Sequence of chain 1.A:
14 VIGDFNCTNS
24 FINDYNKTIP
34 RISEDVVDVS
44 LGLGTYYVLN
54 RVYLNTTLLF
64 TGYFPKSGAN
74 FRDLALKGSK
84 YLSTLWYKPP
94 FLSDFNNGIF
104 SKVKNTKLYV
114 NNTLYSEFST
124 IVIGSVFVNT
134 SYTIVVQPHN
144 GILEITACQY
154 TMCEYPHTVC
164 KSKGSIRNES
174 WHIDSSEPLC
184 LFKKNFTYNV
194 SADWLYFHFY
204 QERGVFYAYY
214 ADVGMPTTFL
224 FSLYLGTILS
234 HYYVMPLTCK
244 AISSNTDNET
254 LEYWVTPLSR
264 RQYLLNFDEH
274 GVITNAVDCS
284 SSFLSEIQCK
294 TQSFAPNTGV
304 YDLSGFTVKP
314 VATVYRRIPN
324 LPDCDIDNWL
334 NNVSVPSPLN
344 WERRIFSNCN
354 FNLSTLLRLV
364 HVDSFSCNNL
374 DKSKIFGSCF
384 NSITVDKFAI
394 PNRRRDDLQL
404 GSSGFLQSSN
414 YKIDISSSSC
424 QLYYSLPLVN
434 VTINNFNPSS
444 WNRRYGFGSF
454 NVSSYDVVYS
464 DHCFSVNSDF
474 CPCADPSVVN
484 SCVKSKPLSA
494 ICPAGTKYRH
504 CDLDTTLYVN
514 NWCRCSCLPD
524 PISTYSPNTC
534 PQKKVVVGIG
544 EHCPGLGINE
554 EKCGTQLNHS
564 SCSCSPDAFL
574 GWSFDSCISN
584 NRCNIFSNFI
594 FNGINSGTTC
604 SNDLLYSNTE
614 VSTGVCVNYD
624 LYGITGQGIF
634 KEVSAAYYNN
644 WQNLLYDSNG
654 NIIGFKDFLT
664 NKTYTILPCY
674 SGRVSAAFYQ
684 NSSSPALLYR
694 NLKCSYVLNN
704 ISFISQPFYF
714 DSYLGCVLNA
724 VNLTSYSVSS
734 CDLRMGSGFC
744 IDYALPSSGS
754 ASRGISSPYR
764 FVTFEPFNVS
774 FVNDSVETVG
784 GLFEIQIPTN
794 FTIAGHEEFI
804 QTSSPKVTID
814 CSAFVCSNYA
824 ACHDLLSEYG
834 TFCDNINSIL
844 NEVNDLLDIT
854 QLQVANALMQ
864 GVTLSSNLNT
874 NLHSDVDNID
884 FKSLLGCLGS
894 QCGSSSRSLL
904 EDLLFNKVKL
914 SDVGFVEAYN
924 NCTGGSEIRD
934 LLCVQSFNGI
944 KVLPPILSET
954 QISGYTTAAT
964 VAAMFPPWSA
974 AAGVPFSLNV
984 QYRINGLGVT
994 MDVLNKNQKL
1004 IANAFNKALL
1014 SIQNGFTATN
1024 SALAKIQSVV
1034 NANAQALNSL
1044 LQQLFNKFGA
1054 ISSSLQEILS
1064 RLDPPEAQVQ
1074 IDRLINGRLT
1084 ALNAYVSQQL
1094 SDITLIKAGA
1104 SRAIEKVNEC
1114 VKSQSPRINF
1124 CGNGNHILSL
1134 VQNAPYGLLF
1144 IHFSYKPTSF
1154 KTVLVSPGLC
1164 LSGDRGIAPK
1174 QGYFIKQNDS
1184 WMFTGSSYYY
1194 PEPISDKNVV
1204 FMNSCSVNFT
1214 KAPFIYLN

Binding-site contacts:
Ligand atom C1 contacts residue ASN29 of chain 1.A at 1.4 Å.
Ligand atom O6 contacts residue ASN29 of chain 1.A at 4.5 Å.
Ligand atom C4 contacts residue ASN29 of chain 1.A at 4.2 Å.
Ligand atom C2 contacts residue ASN29 of chain 1.A at 2.5 Å.
Ligand atom C5 contacts residue ASN29 of chain 1.A at 3.7 Å.
Ligand atom C3 contacts residue ASN29 of chain 1.A at 3.8 Å.
Ligand atom O5 contacts residue ASN29 of chain 1.A at 2.4 Å (h-bond).
Ligand atom O7 contacts residue ASN29 of chain 1.A at 3.7 Å.
Ligand atom N2 contacts residue ASN29 of chain 1.A at 2.9 Å (h-bond).
Ligand atom C7 contacts residue ASN29 of chain 1.A at 3.5 Å.

A protein and the small-molecule ligand that binds it are described below.
Small molecule (SMILES): CC(=O)N[C@@H]1[C@@H](O)[C@H](O)[C@@H](CO)O[C@H]1O